Binding-site contacts:
Ligand atom C3 contacts residue ASN1095 of chain 1.C at 3.9 Å.
Ligand atom C1 contacts residue HIS1098 of chain 1.C at 3.7 Å.
Ligand atom N2 contacts residue ASN1095 of chain 1.C at 3.0 Å (h-bond).
Ligand atom C8 contacts residue THR1097 of chain 1.C at 3.9 Å.
Ligand atom C5 contacts residue ASN1095 of chain 1.C at 3.7 Å.
Ligand atom C3 contacts residue HIS1098 of chain 1.C at 3.6 Å.
Ligand atom C5 contacts residue PHE1100 of chain 1.C at 4.4 Å (hydrophobic).
Ligand atom O7 contacts residue HIS1098 of chain 1.C at 3.4 Å (h-bond).
Ligand atom C4 contacts residue HIS1098 of chain 1.C at 3.8 Å.
Ligand atom O4 contacts residue HIS1098 of chain 1.C at 3.4 Å.
Ligand atom C5 contacts residue HIS1098 of chain 1.C at 3.3 Å.
Ligand atom C7 contacts residue HIS1098 of chain 1.C at 3.6 Å.
Ligand atom C1 contacts residue ASN1095 of chain 1.C at 1.5 Å.
Ligand atom C7 contacts residue ASN1095 of chain 1.C at 3.4 Å.
Ligand atom C6 contacts residue PHE1100 of chain 1.C at 4.1 Å (hydrophobic).
Ligand atom O7 contacts residue ASN1095 of chain 1.C at 3.5 Å (h-bond).
Ligand atom N2 contacts residue HIS1098 of chain 1.C at 4.3 Å.
Ligand atom C6 contacts residue HIS1098 of chain 1.C at 4.3 Å.
Ligand atom N2 contacts residue THR1097 of chain 1.C at 4.1 Å.
Ligand atom C8 contacts residue HIS1098 of chain 1.C at 3.7 Å.
Ligand atom C8 contacts residue ASN1095 of chain 1.C at 4.1 Å.
Ligand atom C2 contacts residue ASN1095 of chain 1.C at 2.6 Å.
Ligand atom O5 contacts residue PHE1100 of chain 1.C at 4.0 Å.
Ligand atom C4 contacts residue ASN1095 of chain 1.C at 4.4 Å.
Ligand atom O5 contacts residue HIS1098 of chain 1.C at 3.9 Å.
Ligand atom O5 contacts residue ASN1095 of chain 1.C at 2.4 Å (h-bond).
Ligand atom C2 contacts residue HIS1098 of chain 1.C at 4.2 Å.

The protein below binds the small molecule below.
Small molecule (SMILES): CC(=O)N[C@H]1[C@H](O[C@H]2[C@H](O)[C@@H](NC(C)=O)CO[C@@H]2CO)O[C@H](CO)[C@@H](O[C@H]2O[C@H](CO)[C@@H](O)[C@H](O)[C@@H]2O)[C@@H]1O

Sequence of chain 1.C:
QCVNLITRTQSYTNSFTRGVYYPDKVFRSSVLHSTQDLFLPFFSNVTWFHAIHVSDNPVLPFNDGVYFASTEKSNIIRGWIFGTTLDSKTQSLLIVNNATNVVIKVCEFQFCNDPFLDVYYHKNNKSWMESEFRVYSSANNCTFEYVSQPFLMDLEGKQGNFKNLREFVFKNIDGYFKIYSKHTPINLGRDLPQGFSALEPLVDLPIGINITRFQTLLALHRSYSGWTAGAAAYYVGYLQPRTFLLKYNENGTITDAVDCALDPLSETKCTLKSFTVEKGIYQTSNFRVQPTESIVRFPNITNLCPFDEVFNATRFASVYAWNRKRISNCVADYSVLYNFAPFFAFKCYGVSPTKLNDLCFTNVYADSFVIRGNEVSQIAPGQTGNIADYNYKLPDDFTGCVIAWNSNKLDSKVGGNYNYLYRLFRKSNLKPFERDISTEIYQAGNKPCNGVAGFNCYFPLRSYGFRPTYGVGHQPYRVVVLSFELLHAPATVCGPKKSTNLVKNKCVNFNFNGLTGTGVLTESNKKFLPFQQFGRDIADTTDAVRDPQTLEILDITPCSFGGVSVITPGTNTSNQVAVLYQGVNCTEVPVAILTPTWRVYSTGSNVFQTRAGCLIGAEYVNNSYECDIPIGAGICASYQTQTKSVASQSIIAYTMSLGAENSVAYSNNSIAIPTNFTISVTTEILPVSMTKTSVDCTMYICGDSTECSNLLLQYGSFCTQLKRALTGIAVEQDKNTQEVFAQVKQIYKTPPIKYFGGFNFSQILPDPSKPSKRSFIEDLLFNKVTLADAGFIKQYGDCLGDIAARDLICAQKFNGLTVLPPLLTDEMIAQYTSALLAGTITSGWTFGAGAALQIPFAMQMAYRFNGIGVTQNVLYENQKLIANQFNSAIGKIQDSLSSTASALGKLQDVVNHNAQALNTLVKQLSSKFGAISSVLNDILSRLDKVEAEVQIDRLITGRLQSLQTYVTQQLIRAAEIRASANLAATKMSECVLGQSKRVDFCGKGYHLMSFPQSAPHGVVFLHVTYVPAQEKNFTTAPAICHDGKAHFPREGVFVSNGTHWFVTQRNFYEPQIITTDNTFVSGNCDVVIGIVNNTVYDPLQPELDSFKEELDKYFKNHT